Binding-site contacts:
Ligand atom CB contacts residue HIS142 of chain 1.A at 3.6 Å.
Ligand atom CG2 contacts residue TYR134 of chain 1.A at 3.5 Å (hydrophobic).
Ligand atom CA contacts residue ILE212 of chain 1.A at 3.8 Å (hydrophobic).
Ligand atom CG1 contacts residue LEU27 of chain 1.A at 3.8 Å (hydrophobic).
Ligand atom CB contacts residue ASN216 of chain 1.A at 3.4 Å.
Ligand atom NZ contacts residue HIS142 of chain 1.A at 3.6 Å.
Ligand atom CG contacts residue HIS142 of chain 1.A at 3.4 Å.
Ligand atom OD2 contacts residue ARG67 of chain 1.A at 2.4 Å (salt-bridge).
Ligand atom O contacts residue ASN216 of chain 1.A at 2.8 Å (h-bond).
Ligand atom CB contacts residue ILE212 of chain 1.A at 3.7 Å (hydrophobic).
Ligand atom N contacts residue ASN216 of chain 1.A at 2.6 Å (h-bond).
Ligand atom CG1 contacts residue ARG67 of chain 1.A at 3.7 Å.
Ligand atom O contacts residue LEU138 of chain 1.A at 3.6 Å.
Ligand atom OD1 contacts residue ARG67 of chain 1.A at 3.3 Å (salt-bridge).
Ligand atom C contacts residue ASN216 of chain 1.A at 3.5 Å.
Ligand atom CG contacts residue ASN171 of chain 1.A at 3.5 Å.
Ligand atom C contacts residue ILE212 of chain 1.A at 3.8 Å (hydrophobic).
Ligand atom CA contacts residue ASN247 of chain 1.A at 3.5 Å.
Ligand atom CA contacts residue ASN216 of chain 1.A at 3.4 Å.
Ligand atom N contacts residue ASN135 of chain 1.A at 3.4 Å (h-bond).
Ligand atom N contacts residue ASN247 of chain 1.A at 3.3 Å (h-bond).
Ligand atom CA contacts residue LEU27 of chain 1.A at 3.8 Å (hydrophobic).
Ligand atom O contacts residue ARG67 of chain 1.A at 2.4 Å (salt-bridge).
Ligand atom CB contacts residue ASN135 of chain 1.A at 3.5 Å.
Ligand atom O contacts residue ILE212 of chain 1.A at 3.2 Å.
Ligand atom CG contacts residue ARG67 of chain 1.A at 3.2 Å.
Ligand atom C contacts residue ASP250 of chain 1.A at 3.2 Å.
Ligand atom O contacts residue ASP250 of chain 1.A at 2.9 Å (salt-bridge).
Ligand atom CA contacts residue ASP250 of chain 1.A at 3.3 Å.
Ligand atom O contacts residue ASN247 of chain 1.A at 3.2 Å (h-bond).
Ligand atom CB contacts residue ASN171 of chain 1.A at 3.4 Å.
Ligand atom OXT contacts residue MET65 of chain 1.A at 3.3 Å.
Ligand atom N contacts residue ASP250 of chain 1.A at 2.7 Å (salt-bridge).
Ligand atom C contacts residue ARG67 of chain 1.A at 3.5 Å.
Ligand atom O contacts residue LEU138 of chain 1.A at 3.3 Å.
Ligand atom N contacts residue LEU27 of chain 1.A at 3.8 Å.
Ligand atom OG contacts residue SER215 of chain 1.A at 3.1 Å (h-bond).
Ligand atom O contacts residue TYR134 of chain 1.A at 3.2 Å (h-bond).
Ligand atom CD1 contacts residue LEU104 of chain 1.A at 3.8 Å (hydrophobic).
Ligand atom CB contacts residue TYR134 of chain 1.A at 3.3 Å (hydrophobic).

A small-molecule ligand and the protein it binds are described below.
Small molecule (SMILES): CC[C@H](C)[C@H](NC(=O)[C@H](CC(=O)O)NC(=O)[C@@H]1CCCN1C(=O)[C@H](CCCCN)NC(=O)[C@H](CO)NC(=O)[C@@H](N)CO)C(=O)N[C@H](C(=O)NCC(=O)O)C(C)C

Sequence of chain 1.A:
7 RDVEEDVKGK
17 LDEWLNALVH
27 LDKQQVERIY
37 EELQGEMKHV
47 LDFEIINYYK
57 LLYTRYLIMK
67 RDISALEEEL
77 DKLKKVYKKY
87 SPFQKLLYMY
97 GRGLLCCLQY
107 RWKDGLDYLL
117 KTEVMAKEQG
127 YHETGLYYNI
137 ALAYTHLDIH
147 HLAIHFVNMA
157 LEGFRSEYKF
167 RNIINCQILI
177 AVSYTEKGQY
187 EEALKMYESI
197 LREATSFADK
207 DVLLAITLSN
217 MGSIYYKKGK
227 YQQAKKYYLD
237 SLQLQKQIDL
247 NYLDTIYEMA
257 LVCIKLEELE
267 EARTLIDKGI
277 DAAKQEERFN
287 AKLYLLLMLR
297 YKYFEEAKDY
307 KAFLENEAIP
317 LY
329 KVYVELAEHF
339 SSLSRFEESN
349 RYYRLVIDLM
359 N